Sequence of chain 1.A:
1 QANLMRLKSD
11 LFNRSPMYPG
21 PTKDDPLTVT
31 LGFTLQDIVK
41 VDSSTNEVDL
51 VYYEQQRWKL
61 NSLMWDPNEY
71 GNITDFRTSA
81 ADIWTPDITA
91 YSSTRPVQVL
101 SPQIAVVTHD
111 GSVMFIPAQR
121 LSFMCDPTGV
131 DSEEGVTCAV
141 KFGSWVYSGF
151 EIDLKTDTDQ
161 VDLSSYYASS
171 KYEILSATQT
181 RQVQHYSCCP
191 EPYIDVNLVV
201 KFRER

Binding-site contacts:
Ligand atom C21 contacts residue ASP195 of chain 1.E at 3.7 Å.
Ligand atom C3 contacts residue CYS188 of chain 1.E at 3.8 Å (hydrophobic).
Ligand atom O2 contacts residue CYS189 of chain 1.E at 3.4 Å (h-bond).
Ligand atom C10 contacts residue TRP145 of chain 1.E at 3.7 Å (hydrophobic).
Ligand atom N contacts residue TRP145 of chain 1.E at 2.8 Å (h-bond).
Ligand atom C1 contacts residue CYS189 of chain 1.E at 3.4 Å (hydrophobic).
Ligand atom C19 contacts residue GLY143 of chain 1.E at 3.4 Å.
Ligand atom C16 contacts residue TRP145 of chain 1.E at 3.8 Å (hydrophobic).
Ligand atom O2 contacts residue ILE116 of chain 1.A at 3.3 Å.
Ligand atom C2 contacts residue CYS188 of chain 1.E at 3.6 Å (hydrophobic).
Ligand atom C16 contacts residue SER144 of chain 1.E at 3.2 Å.
Ligand atom C11 contacts residue TRP145 of chain 1.E at 3.4 Å (hydrophobic).
Ligand atom C17 contacts residue SER144 of chain 1.E at 3.6 Å.
Ligand atom C7 contacts residue CYS188 of chain 1.E at 3.6 Å (hydrophobic).
Ligand atom C22 contacts residue TYR186 of chain 1.E at 3.2 Å (hydrophobic).
Ligand atom C15 contacts residue TRP145 of chain 1.E at 3.6 Å (hydrophobic).
Ligand atom C8 contacts residue TRP145 of chain 1.E at 3.6 Å (hydrophobic).
Ligand atom C5 contacts residue GLN55 of chain 1.A at 3.4 Å.
Ligand atom C20 contacts residue GLY143 of chain 1.E at 3.6 Å.
Ligand atom C20 contacts residue LYS141 of chain 1.E at 3.6 Å.
Ligand atom C3 contacts residue CYS189 of chain 1.E at 3.7 Å (hydrophobic).
Ligand atom C19 contacts residue THR89 of chain 1.E at 3.3 Å.
Ligand atom C16 contacts residue TYR193 of chain 1.E at 3.8 Å (hydrophobic).
Ligand atom C14 contacts residue TYR186 of chain 1.E at 3.6 Å (hydrophobic).
Ligand atom C5 contacts residue CYS188 of chain 1.E at 3.5 Å (hydrophobic).
Ligand atom C4 contacts residue CYS188 of chain 1.E at 3.7 Å (hydrophobic).
Ligand atom C13 contacts residue TYR53 of chain 1.A at 3.5 Å (hydrophobic).
Ligand atom C2 contacts residue ILE116 of chain 1.A at 3.5 Å (hydrophobic).
Ligand atom C12 contacts residue TRP145 of chain 1.E at 3.2 Å (hydrophobic).
Ligand atom C7 contacts residue ILE116 of chain 1.A at 3.6 Å (hydrophobic).
Ligand atom C2 contacts residue CYS189 of chain 1.E at 3.6 Å (hydrophobic).
Ligand atom C9 contacts residue TRP145 of chain 1.E at 3.5 Å (hydrophobic).
Ligand atom C18 contacts residue SER144 of chain 1.E at 3.5 Å.
Ligand atom C4 contacts residue GLN55 of chain 1.A at 3.7 Å.
Ligand atom C20 contacts residue TYR91 of chain 1.E at 3.8 Å (hydrophobic).
Ligand atom C1 contacts residue ILE116 of chain 1.A at 3.4 Å (hydrophobic).
Ligand atom C21 contacts residue TYR186 of chain 1.E at 3.4 Å (hydrophobic).
Ligand atom C6 contacts residue CYS188 of chain 1.E at 3.5 Å (hydrophobic).
Ligand atom C9 contacts residue TYR193 of chain 1.E at 3.3 Å (hydrophobic).
Ligand atom C18 contacts residue GLY143 of chain 1.E at 3.5 Å.

The small molecule below binds the protein below.
Small molecule (SMILES): O=C(OC1C[C@H]2CC[C@@H](C1)N2CCc1ccccc1)c1ccccc1

Sequence of chain 1.E:
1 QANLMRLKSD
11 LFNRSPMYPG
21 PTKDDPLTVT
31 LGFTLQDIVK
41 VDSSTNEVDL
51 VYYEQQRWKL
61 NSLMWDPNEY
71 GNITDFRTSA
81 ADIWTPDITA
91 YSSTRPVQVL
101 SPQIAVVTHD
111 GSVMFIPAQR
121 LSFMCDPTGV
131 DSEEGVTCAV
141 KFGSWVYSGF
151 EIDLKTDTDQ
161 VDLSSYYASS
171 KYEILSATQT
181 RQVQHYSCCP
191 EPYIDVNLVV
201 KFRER